Sequence of chain 2.B:
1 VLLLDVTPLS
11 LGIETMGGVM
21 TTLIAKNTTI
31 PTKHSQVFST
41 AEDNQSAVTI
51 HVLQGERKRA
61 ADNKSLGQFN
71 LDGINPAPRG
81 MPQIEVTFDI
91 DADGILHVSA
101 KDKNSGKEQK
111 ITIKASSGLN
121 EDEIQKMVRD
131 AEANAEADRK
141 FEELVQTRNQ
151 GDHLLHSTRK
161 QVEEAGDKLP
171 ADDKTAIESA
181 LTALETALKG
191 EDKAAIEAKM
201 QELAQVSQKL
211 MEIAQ

This protein binds this small molecule.
Small molecule (SMILES): CC(C)C[C@H](NC(=O)[C@@H](N)CCCCN)C(=O)N[C@@H](Cc1ccc(O)cc1)C(=O)N[C@@H](CC1CCCCC1)C(=O)N[C@@H](CC(C)C)C(=O)N1CCC[C@H]1C(=O)N[C@@H](CCCN=C(N)N)C(=O)N1CCC[C@H]1C(=O)N[C@H](C=O)[C@@H](C)O

Binding-site contacts:
Ligand atom CB contacts residue VAL48 of chain 2.B at 3.7 Å (hydrophobic).
Ligand atom O contacts residue GLN45 of chain 2.B at 3.0 Å (h-bond).
Ligand atom CD contacts residue ALA47 of chain 2.B at 3.6 Å (hydrophobic).
Ligand atom CE1 contacts residue GLY80 of chain 2.B at 3.5 Å.
Ligand atom CB contacts residue THR15 of chain 2.B at 3.7 Å.
Ligand atom CD2 contacts residue ILE13 of chain 2.B at 3.7 Å (hydrophobic).
Ligand atom CB contacts residue SER39 of chain 2.B at 3.6 Å.
Ligand atom N contacts residue SER39 of chain 2.B at 2.7 Å (h-bond).
Ligand atom CZ contacts residue GLY80 of chain 2.B at 3.6 Å.
Ligand atom CA contacts residue GLN45 of chain 2.B at 3.5 Å.
Ligand atom O contacts residue VAL48 of chain 2.B at 3.4 Å.
Ligand atom CA contacts residue THR49 of chain 2.B at 3.1 Å.
Ligand atom CG contacts residue SER39 of chain 2.B at 3.7 Å.
Ligand atom C contacts residue GLN45 of chain 2.B at 3.3 Å.
Ligand atom CD1 contacts residue ILE50 of chain 2.B at 3.6 Å (hydrophobic).
Ligand atom O contacts residue THR15 of chain 2.B at 3.2 Å.
Ligand atom CD1 contacts residue THR40 of chain 2.B at 3.4 Å.
Ligand atom O contacts residue THR49 of chain 2.B at 3.0 Å (h-bond).
Ligand atom C contacts residue SER39 of chain 2.B at 3.5 Å.
Ligand atom CB contacts residue ALA41 of chain 2.B at 3.7 Å (hydrophobic).
Ligand atom O contacts residue PHE38 of chain 2.B at 3.4 Å.
Ligand atom CB contacts residue THR49 of chain 2.B at 3.4 Å.
Ligand atom N contacts residue GLN45 of chain 2.B at 3.2 Å (h-bond).
Ligand atom CD1 contacts residue PHE38 of chain 2.B at 3.6 Å (hydrophobic).
Ligand atom CD2 contacts residue MET16 of chain 2.B at 3.3 Å (hydrophobic).
Ligand atom O contacts residue GLN45 of chain 2.B at 3.5 Å (h-bond).
Ligand atom CD1 contacts residue VAL37 of chain 2.B at 3.6 Å (hydrophobic).
Ligand atom O contacts residue ALA41 of chain 2.B at 3.3 Å (h-bond).
Ligand atom O contacts residue MET16 of chain 2.B at 2.7 Å (h-bond).
Ligand atom CD2 contacts residue GLU14 of chain 2.B at 3.6 Å.
Ligand atom N contacts residue THR49 of chain 2.B at 3.6 Å (h-bond).
Ligand atom CA contacts residue SER39 of chain 2.B at 3.3 Å.
Ligand atom O contacts residue SER39 of chain 2.B at 3.1 Å (h-bond).
Ligand atom CD2 contacts residue GLY80 of chain 2.B at 3.4 Å.
Ligand atom CG contacts residue THR49 of chain 2.B at 3.5 Å.
Ligand atom CB contacts residue ASN70 of chain 2.B at 3.8 Å.
Ligand atom CB contacts residue THR40 of chain 2.B at 3.8 Å.
Ligand atom CA contacts residue SER39 of chain 2.B at 3.7 Å.
Ligand atom CA contacts residue ALA47 of chain 2.B at 3.6 Å (hydrophobic).
Ligand atom CD2 contacts residue THR40 of chain 2.B at 3.7 Å.